Binding-site contacts:
Ligand atom C4 contacts residue GLU42 of chain 1.A at 3.5 Å.
Ligand atom C1 contacts residue LYS49 of chain 1.B at 3.5 Å.
Ligand atom C4 contacts residue GLU42 of chain 1.B at 4.1 Å.
Ligand atom O6 contacts residue VAL34 of chain 1.A at 2.8 Å (h-bond).
Ligand atom C1 contacts residue LYS49 of chain 1.A at 3.9 Å.
Ligand atom O1 contacts residue GLU33 of chain 1.B at 3.6 Å.
Ligand atom O4 contacts residue LYS119 of chain 1.A at 2.9 Å (salt-bridge).
Ligand atom C6 contacts residue GLU33 of chain 1.A at 3.4 Å.
Ligand atom O5 contacts residue TYR45 of chain 1.B at 3.7 Å.
Ligand atom O3 contacts residue GLU42 of chain 1.B at 2.7 Å (salt-bridge).
Ligand atom O5 contacts residue GLU33 of chain 1.B at 3.9 Å.
Ligand atom C1 contacts residue GLU33 of chain 1.B at 3.4 Å.
Ligand atom C5 contacts residue TYR45 of chain 1.B at 3.6 Å (hydrophobic).
Ligand atom O5 contacts residue GLU33 of chain 1.A at 4.0 Å.
Ligand atom O4 contacts residue GLU42 of chain 1.B at 3.5 Å (salt-bridge).
Ligand atom O1 contacts residue LYS49 of chain 1.B at 3.2 Å (salt-bridge).
Ligand atom O3 contacts residue GLU42 of chain 1.A at 3.9 Å.
Ligand atom O4 contacts residue ILE35 of chain 1.A at 4.1 Å.
Ligand atom O6 contacts residue TYR45 of chain 1.A at 4.1 Å.
Ligand atom C6 contacts residue VAL34 of chain 1.A at 3.8 Å (hydrophobic).
Ligand atom C2 contacts residue TYR45 of chain 1.A at 3.6 Å (hydrophobic).
Ligand atom C2 contacts residue LYS119 of chain 1.B at 3.9 Å.
Ligand atom C6 contacts residue ILE35 of chain 1.A at 4.0 Å (hydrophobic).
Ligand atom O2 contacts residue LYS119 of chain 1.B at 3.2 Å (salt-bridge).
Ligand atom C5 contacts residue LYS49 of chain 1.A at 4.0 Å.
Ligand atom O5 contacts residue GLU33 of chain 1.A at 3.8 Å.
Ligand atom O5 contacts residue LYS49 of chain 1.A at 3.1 Å (salt-bridge).
Ligand atom C6 contacts residue LYS49 of chain 1.A at 3.7 Å.
Ligand atom O2 contacts residue VAL34 of chain 1.B at 3.8 Å.
Ligand atom C3 contacts residue LYS119 of chain 1.B at 3.9 Å.
Ligand atom O6 contacts residue GLU33 of chain 1.A at 3.5 Å.
Ligand atom O1 contacts residue TYR45 of chain 1.B at 3.8 Å.
Ligand atom O6 contacts residue LYS119 of chain 1.A at 4.0 Å.
Ligand atom O3 contacts residue LYS119 of chain 1.B at 3.0 Å (salt-bridge).
Ligand atom C3 contacts residue GLU42 of chain 1.B at 3.4 Å.
Ligand atom C6 contacts residue VAL34 of chain 1.A at 4.0 Å (hydrophobic).
Ligand atom O6 contacts residue LYS49 of chain 1.A at 2.9 Å (salt-bridge).
Ligand atom O3 contacts residue ILE35 of chain 1.B at 3.9 Å.
Ligand atom C1 contacts residue GLU33 of chain 1.B at 3.7 Å.
Ligand atom O4 contacts residue GLU42 of chain 1.A at 2.7 Å (salt-bridge).

Sequence of chain 1.B:
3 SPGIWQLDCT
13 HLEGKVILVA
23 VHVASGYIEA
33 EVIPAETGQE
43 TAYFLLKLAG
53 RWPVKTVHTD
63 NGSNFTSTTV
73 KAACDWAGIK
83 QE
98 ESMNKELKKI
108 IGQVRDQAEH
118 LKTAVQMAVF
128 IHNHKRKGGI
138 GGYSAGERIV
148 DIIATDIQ

Sequence of chain 1.A:
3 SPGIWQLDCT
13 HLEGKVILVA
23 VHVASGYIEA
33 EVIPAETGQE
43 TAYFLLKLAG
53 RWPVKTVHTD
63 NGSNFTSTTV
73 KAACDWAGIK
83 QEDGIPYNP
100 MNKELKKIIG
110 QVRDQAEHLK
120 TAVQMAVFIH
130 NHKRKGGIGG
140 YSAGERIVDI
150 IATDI

This small molecule binds to this protein.
Small molecule (SMILES): OC[C@H]1O[C@@](CO)(O[C@H]2O[C@H](CO)[C@@H](O)[C@H](O)[C@H]2O)[C@@H](O)[C@@H]1O